The protein below binds the small molecule below.
Small molecule (SMILES): Cc1ncnc2c1ncn2[C@H]1C[C@H](O)[C@@H](CO)O1

Sequence of chain 2.B:
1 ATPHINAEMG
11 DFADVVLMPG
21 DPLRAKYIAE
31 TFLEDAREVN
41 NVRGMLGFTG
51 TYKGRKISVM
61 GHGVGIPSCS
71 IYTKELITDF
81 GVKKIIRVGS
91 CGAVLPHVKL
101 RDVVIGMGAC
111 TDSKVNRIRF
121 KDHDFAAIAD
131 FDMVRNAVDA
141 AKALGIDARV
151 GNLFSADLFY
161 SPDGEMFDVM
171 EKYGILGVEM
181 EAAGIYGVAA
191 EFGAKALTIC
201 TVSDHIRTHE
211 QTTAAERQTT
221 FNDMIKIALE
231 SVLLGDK

Binding-site contacts:
Ligand atom N1 contacts residue VAL178 of chain 2.B at 3.8 Å.
Ligand atom C3' contacts residue PO41 of chain 2.F at 3.6 Å.
Ligand atom C3' contacts residue GLU181 of chain 2.B at 3.5 Å.
Ligand atom C8 contacts residue SER90 of chain 2.B at 3.8 Å.
Ligand atom O5' contacts residue PHE159 of chain 2.B at 3.4 Å.
Ligand atom C2' contacts residue MET180 of chain 2.B at 3.6 Å (hydrophobic).
Ligand atom C4 contacts residue VAL178 of chain 2.B at 3.5 Å (hydrophobic).
Ligand atom O3' contacts residue VAL64 of chain 2.B at 3.8 Å.
Ligand atom C5' contacts residue HIS4 of chain 1.C at 3.4 Å.
Ligand atom C6' contacts residue ILE206 of chain 2.B at 3.9 Å (hydrophobic).
Ligand atom C6' contacts residue ASP204 of chain 2.B at 3.5 Å.
Ligand atom O5' contacts residue HIS4 of chain 1.C at 2.7 Å (h-bond).
Ligand atom C2' contacts residue GLU179 of chain 2.B at 3.9 Å.
Ligand atom N7 contacts residue ASP204 of chain 2.B at 3.4 Å (salt-bridge).
Ligand atom C2 contacts residue PHE159 of chain 2.B at 3.6 Å (hydrophobic).
Ligand atom C4' contacts residue PO41 of chain 2.F at 3.4 Å.
Ligand atom N3 contacts residue GLU179 of chain 2.B at 3.8 Å.
Ligand atom N1 contacts residue PHE159 of chain 2.B at 3.8 Å.
Ligand atom C2 contacts residue MET180 of chain 2.B at 3.8 Å (hydrophobic).
Ligand atom O4' contacts residue PO41 of chain 2.F at 3.2 Å (h-bond).
Ligand atom C2' contacts residue GLU181 of chain 2.B at 3.8 Å.
Ligand atom N7 contacts residue GLY92 of chain 2.B at 3.6 Å.
Ligand atom C6 contacts residue VAL178 of chain 2.B at 3.7 Å (hydrophobic).
Ligand atom O4' contacts residue ARG43 of chain 1.C at 3.8 Å.
Ligand atom C1' contacts residue SER90 of chain 2.B at 3.5 Å.
Ligand atom N9 contacts residue SER90 of chain 2.B at 3.9 Å.
Ligand atom C1' contacts residue PO41 of chain 2.F at 3.2 Å.
Ligand atom O3' contacts residue PO41 of chain 2.F at 2.8 Å (h-bond).
Ligand atom C5' contacts residue PHE159 of chain 2.B at 3.8 Å (hydrophobic).
Ligand atom C4' contacts residue ARG43 of chain 1.C at 3.7 Å.
Ligand atom O4' contacts residue SER90 of chain 2.B at 3.6 Å (h-bond).
Ligand atom C8 contacts residue CYS91 of chain 2.B at 3.8 Å (hydrophobic).
Ligand atom N7 contacts residue CYS91 of chain 2.B at 3.8 Å.
Ligand atom N3 contacts residue MET180 of chain 2.B at 3.3 Å.
Ligand atom N3 contacts residue VAL178 of chain 2.B at 3.8 Å.
Ligand atom O3' contacts residue GLU181 of chain 2.B at 2.5 Å (salt-bridge).
Ligand atom C5 contacts residue VAL178 of chain 2.B at 3.5 Å (hydrophobic).
Ligand atom C3' contacts residue MET180 of chain 2.B at 3.7 Å (hydrophobic).
Ligand atom N3 contacts residue PHE159 of chain 2.B at 3.8 Å.
Ligand atom C2' contacts residue PO41 of chain 2.F at 3.2 Å.

Sequence of chain 1.C:
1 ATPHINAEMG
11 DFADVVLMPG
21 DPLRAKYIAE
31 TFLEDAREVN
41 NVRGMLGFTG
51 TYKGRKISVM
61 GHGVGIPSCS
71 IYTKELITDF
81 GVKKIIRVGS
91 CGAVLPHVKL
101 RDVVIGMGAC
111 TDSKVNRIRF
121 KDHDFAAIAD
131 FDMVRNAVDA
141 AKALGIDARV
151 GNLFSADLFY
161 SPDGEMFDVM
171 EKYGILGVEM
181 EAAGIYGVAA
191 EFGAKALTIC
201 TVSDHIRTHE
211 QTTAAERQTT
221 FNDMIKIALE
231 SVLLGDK